Binding-site contacts:
Ligand atom O contacts residue LEU1 of chain 1.T at 2.2 Å (h-bond).
Ligand atom C3 contacts residue LEU120 of chain 1.B at 4.2 Å (hydrophobic).
Ligand atom C2 contacts residue PHE135 of chain 1.A at 4.2 Å (hydrophobic).
Ligand atom C contacts residue AV31 of chain 1.R at 4.2 Å.
Ligand atom O contacts residue LEU120 of chain 1.B at 2.7 Å (h-bond).
Ligand atom CG contacts residue LEU120 of chain 1.B at 3.7 Å (hydrophobic).
Ligand atom CD2 contacts residue GLY63 of chain 1.B at 4.1 Å.
Ligand atom N contacts residue LEU1 of chain 1.T at 3.6 Å (h-bond).
Ligand atom C4 contacts residue AV31 of chain 1.R at 3.4 Å.
Ligand atom C7 contacts residue ILE65 of chain 1.B at 4.0 Å (hydrophobic).
Ligand atom C6 contacts residue ILE65 of chain 1.B at 4.2 Å (hydrophobic).
Ligand atom O1 contacts residue ILE65 of chain 1.B at 2.9 Å (h-bond).
Ligand atom C2 contacts residue GLY121 of chain 1.B at 4.1 Å.
Ligand atom C1 contacts residue LEU120 of chain 1.B at 4.0 Å (hydrophobic).
Ligand atom N contacts residue LEU120 of chain 1.B at 2.9 Å (h-bond).
Ligand atom O1 contacts residue SER64 of chain 1.B at 3.8 Å.
Ligand atom CB contacts residue LEU1 of chain 1.T at 3.2 Å (hydrophobic).
Ligand atom CA contacts residue LEU120 of chain 1.B at 3.5 Å (hydrophobic).
Ligand atom C5 contacts residue AV31 of chain 1.R at 3.2 Å.
Ligand atom C4 contacts residue PHE135 of chain 1.A at 4.0 Å (hydrophobic).
Ligand atom CA contacts residue GLY63 of chain 1.B at 3.4 Å.
Ligand atom C7 contacts residue LEU120 of chain 1.B at 3.8 Å (hydrophobic).
Ligand atom O1 contacts residue AV31 of chain 1.R at 3.8 Å.
Ligand atom CB contacts residue GLY63 of chain 1.B at 3.9 Å.
Ligand atom C5 contacts residue ILE140 of chain 1.B at 3.7 Å (hydrophobic).
Ligand atom C3 contacts residue AV31 of chain 1.R at 4.1 Å.
Ligand atom C1 contacts residue AV31 of chain 1.R at 4.2 Å.
Ligand atom CD2 contacts residue SER64 of chain 1.B at 3.9 Å.
Ligand atom C3 contacts residue PHE135 of chain 1.A at 3.9 Å (hydrophobic).
Ligand atom C4 contacts residue PHE137 of chain 1.B at 4.0 Å (hydrophobic).
Ligand atom C6 contacts residue AV31 of chain 1.R at 3.6 Å.
Ligand atom CA contacts residue LEU1 of chain 1.T at 2.4 Å (hydrophobic).
Ligand atom C contacts residue LEU120 of chain 1.B at 3.9 Å (hydrophobic).
Ligand atom O contacts residue PRO119 of chain 1.B at 3.1 Å.
Ligand atom C contacts residue ILE65 of chain 1.B at 3.7 Å (hydrophobic).
Ligand atom C7 contacts residue GLY63 of chain 1.B at 3.7 Å.
Ligand atom C7 contacts residue LEU1 of chain 1.T at 1.3 Å (hydrophobic).
Ligand atom CB contacts residue LEU120 of chain 1.B at 3.4 Å (hydrophobic).
Ligand atom C2 contacts residue LEU120 of chain 1.B at 3.3 Å (hydrophobic).
Ligand atom C3 contacts residue PHE137 of chain 1.B at 4.0 Å (hydrophobic).

A small-molecule ligand and the protein it binds are described below.
Small molecule (SMILES): CC(C)C[C@H](NC(=O)c1ccccc1)C(=O)O

Sequence of chain 1.A:
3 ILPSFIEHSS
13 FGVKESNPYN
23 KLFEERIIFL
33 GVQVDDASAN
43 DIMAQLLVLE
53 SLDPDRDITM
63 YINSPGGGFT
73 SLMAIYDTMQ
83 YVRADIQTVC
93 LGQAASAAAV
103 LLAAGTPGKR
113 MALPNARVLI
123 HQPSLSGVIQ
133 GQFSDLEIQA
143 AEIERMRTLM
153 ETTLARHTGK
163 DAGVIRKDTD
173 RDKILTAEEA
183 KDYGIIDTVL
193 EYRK

Sequence of chain 1.B:
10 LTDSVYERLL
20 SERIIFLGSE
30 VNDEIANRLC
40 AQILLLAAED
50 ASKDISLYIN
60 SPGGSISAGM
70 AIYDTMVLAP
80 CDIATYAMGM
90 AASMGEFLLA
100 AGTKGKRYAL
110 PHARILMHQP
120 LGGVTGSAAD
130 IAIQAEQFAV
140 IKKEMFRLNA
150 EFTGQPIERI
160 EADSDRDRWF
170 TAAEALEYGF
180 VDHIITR